Sequence of chain 1.A:
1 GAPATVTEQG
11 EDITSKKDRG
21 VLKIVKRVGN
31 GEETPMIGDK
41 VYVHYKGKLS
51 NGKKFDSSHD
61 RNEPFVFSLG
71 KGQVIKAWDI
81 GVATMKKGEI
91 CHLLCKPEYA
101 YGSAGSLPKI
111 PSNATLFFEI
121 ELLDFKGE

A protein and the small-molecule ligand that binds it are described below.
Small molecule (SMILES): O=C1CNC(=O)N1

Binding-site contacts:
Ligand atom O1 contacts residue TYR45 of chain 1.A at 4.1 Å.
Ligand atom N1 contacts residue TYR101 of chain 1.A at 3.6 Å.
Ligand atom C1 contacts residue PHE118 of chain 1.A at 4.4 Å (hydrophobic).
Ligand atom O1 contacts residue ASP56 of chain 1.A at 4.1 Å.
Ligand atom O contacts residue ILE75 of chain 1.A at 2.9 Å (h-bond).
Ligand atom N contacts residue TYR101 of chain 1.A at 3.7 Å.
Ligand atom N1 contacts residue PHE65 of chain 1.A at 4.2 Å.
Ligand atom N1 contacts residue VAL74 of chain 1.A at 4.3 Å.
Ligand atom O contacts residue TYR101 of chain 1.A at 3.8 Å.
Ligand atom N contacts residue TYR45 of chain 1.A at 4.2 Å.
Ligand atom N contacts residue ASP56 of chain 1.A at 4.1 Å.
Ligand atom C1 contacts residue TRP78 of chain 1.A at 4.3 Å (hydrophobic).
Ligand atom C1 contacts residue TYR101 of chain 1.A at 3.4 Å (hydrophobic).
Ligand atom C2 contacts residue TYR101 of chain 1.A at 3.8 Å (hydrophobic).
Ligand atom C contacts residue TYR101 of chain 1.A at 3.4 Å (hydrophobic).
Ligand atom C2 contacts residue TYR45 of chain 1.A at 4.5 Å (hydrophobic).
Ligand atom O contacts residue VAL74 of chain 1.A at 3.3 Å.
Ligand atom C contacts residue ILE75 of chain 1.A at 4.1 Å (hydrophobic).
Ligand atom O1 contacts residue PHE65 of chain 1.A at 4.1 Å.
Ligand atom C2 contacts residue PHE65 of chain 1.A at 4.4 Å (hydrophobic).
Ligand atom C contacts residue VAL74 of chain 1.A at 4.2 Å (hydrophobic).